Binding-site contacts:
Ligand atom C2' contacts residue DA4 of chain 60.D at 3.5 Å.
Ligand atom O3' contacts residue DA4 of chain 60.D at 4.2 Å.
Ligand atom C3' contacts residue DA4 of chain 60.D at 3.3 Å.
Ligand atom OP2 contacts residue DA4 of chain 60.D at 3.6 Å.
Ligand atom OP1 contacts residue DA4 of chain 60.D at 2.2 Å.
Ligand atom O5' contacts residue DA4 of chain 60.D at 4.0 Å.
Ligand atom C4' contacts residue DA4 of chain 60.D at 4.3 Å.
Ligand atom P contacts residue DA4 of chain 60.D at 3.2 Å.
Ligand atom C5' contacts residue DA4 of chain 60.D at 4.0 Å.

A protein and the small-molecule ligand that binds it are described below.
Small molecule (SMILES): Nc1ccn([C@H]2C[C@H](O)[C@@H](COP(=O)(O)O)O2)c(=O)n1